Sequence of chain 4.A:
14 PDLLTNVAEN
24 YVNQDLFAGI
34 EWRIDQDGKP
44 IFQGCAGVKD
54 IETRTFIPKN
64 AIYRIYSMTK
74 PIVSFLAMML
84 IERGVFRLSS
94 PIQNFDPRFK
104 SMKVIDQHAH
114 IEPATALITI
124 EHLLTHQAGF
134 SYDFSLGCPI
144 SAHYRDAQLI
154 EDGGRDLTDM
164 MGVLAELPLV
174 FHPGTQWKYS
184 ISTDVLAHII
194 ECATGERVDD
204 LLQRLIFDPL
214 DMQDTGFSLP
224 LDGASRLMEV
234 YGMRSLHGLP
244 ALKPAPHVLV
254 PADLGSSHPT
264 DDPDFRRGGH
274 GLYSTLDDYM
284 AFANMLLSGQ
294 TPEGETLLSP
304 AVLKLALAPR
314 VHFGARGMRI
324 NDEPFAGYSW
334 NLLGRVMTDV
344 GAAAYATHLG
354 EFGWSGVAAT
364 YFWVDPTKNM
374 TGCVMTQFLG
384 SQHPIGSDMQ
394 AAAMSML

Binding-site contacts:
Ligand atom CAN contacts residue GOL1 of chain 4.C at 3.5 Å.
Ligand atom CAH contacts residue ILE153 of chain 4.A at 4.2 Å (hydrophobic).
Ligand atom CAM contacts residue PHE137 of chain 4.A at 4.1 Å (hydrophobic).
Ligand atom OAC contacts residue PHE137 of chain 4.A at 3.6 Å.
Ligand atom CAL contacts residue TYR69 of chain 4.A at 3.8 Å (hydrophobic).
Ligand atom CAA contacts residue GLY359 of chain 4.A at 3.5 Å.
Ligand atom CAT contacts residue PHE137 of chain 4.A at 4.0 Å (hydrophobic).
Ligand atom CAN contacts residue TYR69 of chain 4.A at 3.5 Å (hydrophobic).
Ligand atom CAA contacts residue VAL360 of chain 4.A at 2.8 Å (hydrophobic).
Ligand atom OAD contacts residue LEU382 of chain 4.A at 4.2 Å.
Ligand atom CAB contacts residue HIS273 of chain 4.A at 3.4 Å.
Ligand atom CAN contacts residue SER70 of chain 4.A at 2.9 Å.
Ligand atom CAA contacts residue SER70 of chain 4.A at 2.9 Å.
Ligand atom OAO contacts residue VAL360 of chain 4.A at 3.5 Å.
Ligand atom OAD contacts residue ARG237 of chain 4.A at 3.7 Å.
Ligand atom CAB contacts residue TYR69 of chain 4.A at 4.0 Å (hydrophobic).
Ligand atom CAL contacts residue ILE153 of chain 4.A at 3.6 Å (hydrophobic).
Ligand atom CAR contacts residue VAL360 of chain 4.A at 3.9 Å (hydrophobic).
Ligand atom OAO contacts residue SER70 of chain 4.A at 3.9 Å.
Ligand atom CAA contacts residue GOL1 of chain 4.C at 2.7 Å.
Ligand atom OAC contacts residue TYR135 of chain 4.A at 3.2 Å (h-bond).
Ligand atom CAB contacts residue ILE153 of chain 4.A at 4.1 Å (hydrophobic).
Ligand atom CAK contacts residue ARG237 of chain 4.A at 3.9 Å.
Ligand atom OAC contacts residue LYS73 of chain 4.A at 4.1 Å.
Ligand atom CAH contacts residue ARG237 of chain 4.A at 4.2 Å.
Ligand atom CAP contacts residue SER70 of chain 4.A at 4.2 Å.
Ligand atom CAH contacts residue TYR69 of chain 4.A at 3.8 Å (hydrophobic).
Ligand atom CAQ contacts residue VAL360 of chain 4.A at 4.1 Å (hydrophobic).
Ligand atom CAU contacts residue PHE137 of chain 4.A at 3.5 Å (hydrophobic).
Ligand atom CAF contacts residue PHE137 of chain 4.A at 3.5 Å (hydrophobic).
Ligand atom OAC contacts residue SER70 of chain 4.A at 3.6 Å.
Ligand atom OAO contacts residue GOL1 of chain 4.C at 4.0 Å.
Ligand atom CAN contacts residue VAL360 of chain 4.A at 3.6 Å (hydrophobic).
Ligand atom CAT contacts residue TYR69 of chain 4.A at 4.2 Å (hydrophobic).
Ligand atom CAP contacts residue PHE137 of chain 4.A at 3.6 Å (hydrophobic).
Ligand atom CAJ contacts residue VAL360 of chain 4.A at 4.2 Å (hydrophobic).
Ligand atom CAI contacts residue PHE137 of chain 4.A at 3.6 Å (hydrophobic).
Ligand atom CAS contacts residue VAL360 of chain 4.A at 4.2 Å (hydrophobic).
Ligand atom CAA contacts residue TYR69 of chain 4.A at 3.5 Å (hydrophobic).
Ligand atom CAM contacts residue VAL360 of chain 4.A at 3.9 Å (hydrophobic).

This protein binds this small molecule.
Small molecule (SMILES): CCOC(=O)[C@@H](C)c1cccc(C(=O)c2ccccc2)c1